The small molecule below binds the protein below.
Small molecule (SMILES): OC[C@H]1O[C@H](O)[C@@H](O)[C@@H](O)[C@@H]1O

Sequence of chain 2.A:
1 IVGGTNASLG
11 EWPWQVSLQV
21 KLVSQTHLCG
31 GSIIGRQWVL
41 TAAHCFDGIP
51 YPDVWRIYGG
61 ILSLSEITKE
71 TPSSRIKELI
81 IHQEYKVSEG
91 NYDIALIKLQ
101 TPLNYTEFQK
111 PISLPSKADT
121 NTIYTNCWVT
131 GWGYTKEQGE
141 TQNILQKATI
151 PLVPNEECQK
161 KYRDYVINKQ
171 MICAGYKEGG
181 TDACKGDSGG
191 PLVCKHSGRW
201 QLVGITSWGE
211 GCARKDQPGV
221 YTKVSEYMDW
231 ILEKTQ

Binding-site contacts:
Ligand atom O2 contacts residue PRO102 of chain 2.A at 3.6 Å (h-bond).
Ligand atom C1 contacts residue ASN104 of chain 2.A at 1.3 Å.
Ligand atom O2 contacts residue THR101 of chain 2.A at 3.9 Å.
Ligand atom C4 contacts residue ASN104 of chain 2.A at 3.7 Å.
Ligand atom O2 contacts residue ASN104 of chain 2.A at 3.4 Å (h-bond).
Ligand atom O3 contacts residue THR101 of chain 2.A at 4.3 Å.
Ligand atom O5 contacts residue ASN104 of chain 2.A at 1.7 Å (h-bond).
Ligand atom C1 contacts residue PRO102 of chain 2.A at 4.1 Å (hydrophobic).
Ligand atom C3 contacts residue THR101 of chain 2.A at 3.8 Å.
Ligand atom C2 contacts residue ASN104 of chain 2.A at 2.7 Å.
Ligand atom C2 contacts residue THR101 of chain 2.A at 4.0 Å.
Ligand atom C3 contacts residue ASN104 of chain 2.A at 3.8 Å.
Ligand atom C2 contacts residue PRO102 of chain 2.A at 3.4 Å (hydrophobic).
Ligand atom C3 contacts residue PRO102 of chain 2.A at 4.5 Å (hydrophobic).
Ligand atom C5 contacts residue ASN104 of chain 2.A at 3.1 Å.
Ligand atom O3 contacts residue ASN104 of chain 2.A at 4.5 Å.
Ligand atom C6 contacts residue ASN104 of chain 2.A at 4.1 Å.